This protein binds this small molecule.
Small molecule (SMILES): Nc1nc2[nH]cnc2c(=O)[nH]1

Sequence of chain 1.A:
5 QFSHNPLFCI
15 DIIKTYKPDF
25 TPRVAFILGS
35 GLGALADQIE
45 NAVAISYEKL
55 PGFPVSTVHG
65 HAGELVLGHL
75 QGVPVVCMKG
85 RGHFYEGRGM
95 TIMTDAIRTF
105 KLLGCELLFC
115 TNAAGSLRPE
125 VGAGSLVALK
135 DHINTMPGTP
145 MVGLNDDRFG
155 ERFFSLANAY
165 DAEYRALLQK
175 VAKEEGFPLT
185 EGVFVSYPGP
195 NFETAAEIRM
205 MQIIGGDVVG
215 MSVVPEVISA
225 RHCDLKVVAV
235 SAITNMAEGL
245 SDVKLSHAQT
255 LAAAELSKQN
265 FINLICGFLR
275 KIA

Binding-site contacts:
Ligand atom O6 contacts residue ASN239 of chain 1.A at 3.1 Å (h-bond).
Ligand atom C6 contacts residue GLY119 of chain 1.A at 3.7 Å.
Ligand atom N7 contacts residue THR254 of chain 1.A at 3.8 Å.
Ligand atom N3 contacts residue GLY214 of chain 1.A at 3.8 Å.
Ligand atom N7 contacts residue ASN239 of chain 1.A at 2.9 Å (h-bond).
Ligand atom N2 contacts residue GLU197 of chain 1.A at 2.5 Å (salt-bridge).
Ligand atom N1 contacts residue GLU197 of chain 1.A at 3.1 Å (salt-bridge).
Ligand atom O6 contacts residue GLY119 of chain 1.A at 3.6 Å.
Ligand atom N9 contacts residue ALA118 of chain 1.A at 3.8 Å.
Ligand atom C5 contacts residue PHE196 of chain 1.A at 3.9 Å (hydrophobic).
Ligand atom C8 contacts residue ALA117 of chain 1.A at 4.0 Å (hydrophobic).
Ligand atom C8 contacts residue ALA118 of chain 1.A at 3.6 Å (hydrophobic).
Ligand atom N9 contacts residue ALA117 of chain 1.A at 3.6 Å (h-bond).
Ligand atom C6 contacts residue ASN239 of chain 1.A at 4.0 Å.
Ligand atom C2 contacts residue GLY214 of chain 1.A at 3.8 Å.
Ligand atom C2 contacts residue PHE196 of chain 1.A at 4.0 Å (hydrophobic).
Ligand atom N3 contacts residue PHE196 of chain 1.A at 4.1 Å.
Ligand atom N7 contacts residue GLY119 of chain 1.A at 3.6 Å (h-bond).
Ligand atom N7 contacts residue THR238 of chain 1.A at 3.1 Å (h-bond).
Ligand atom N9 contacts residue THR254 of chain 1.A at 4.2 Å.
Ligand atom C8 contacts residue THR254 of chain 1.A at 3.4 Å.
Ligand atom N3 contacts residue MET215 of chain 1.A at 4.1 Å.
Ligand atom N7 contacts residue ALA118 of chain 1.A at 3.5 Å.
Ligand atom N3 contacts residue VAL213 of chain 1.A at 4.1 Å.
Ligand atom C5 contacts residue ASN239 of chain 1.A at 3.9 Å.
Ligand atom C4 contacts residue PHE196 of chain 1.A at 4.0 Å (hydrophobic).
Ligand atom N1 contacts residue VAL213 of chain 1.A at 3.9 Å.
Ligand atom N2 contacts residue GLY214 of chain 1.A at 3.6 Å.
Ligand atom C6 contacts residue GLU197 of chain 1.A at 4.1 Å.
Ligand atom C5 contacts residue ALA118 of chain 1.A at 3.9 Å (hydrophobic).
Ligand atom C5 contacts residue GLY119 of chain 1.A at 3.5 Å.
Ligand atom C8 contacts residue THR238 of chain 1.A at 3.1 Å.
Ligand atom C2 contacts residue GLU197 of chain 1.A at 3.5 Å.
Ligand atom C6 contacts residue PHE196 of chain 1.A at 4.0 Å (hydrophobic).
Ligand atom N2 contacts residue MET215 of chain 1.A at 3.4 Å.
Ligand atom N1 contacts residue PHE196 of chain 1.A at 3.8 Å.
Ligand atom C2 contacts residue MET215 of chain 1.A at 3.9 Å (hydrophobic).
Ligand atom C2 contacts residue VAL213 of chain 1.A at 3.8 Å (hydrophobic).
Ligand atom C4 contacts residue ALA118 of chain 1.A at 4.0 Å (hydrophobic).
Ligand atom C8 contacts residue ASN239 of chain 1.A at 3.8 Å.